Binding-site contacts:
Ligand atom C8 contacts residue ASN657 of chain 1.B at 4.3 Å.
Ligand atom C7 contacts residue ASN657 of chain 1.B at 3.1 Å.
Ligand atom C3 contacts residue ASN657 of chain 1.B at 3.8 Å.
Ligand atom C1 contacts residue ASN657 of chain 1.B at 1.4 Å.
Ligand atom C5 contacts residue ASN657 of chain 1.B at 3.7 Å.
Ligand atom C8 contacts residue HIS655 of chain 1.B at 3.6 Å.
Ligand atom O5 contacts residue ASN657 of chain 1.B at 2.4 Å (h-bond).
Ligand atom N2 contacts residue ASN657 of chain 1.B at 2.9 Å (h-bond).
Ligand atom O7 contacts residue ASN657 of chain 1.B at 3.0 Å (h-bond).
Ligand atom C4 contacts residue ASN657 of chain 1.B at 4.2 Å.
Ligand atom C8 contacts residue VAL656 of chain 1.B at 4.5 Å (hydrophobic).
Ligand atom C2 contacts residue ASN657 of chain 1.B at 2.5 Å.

Sequence of chain 1.B:
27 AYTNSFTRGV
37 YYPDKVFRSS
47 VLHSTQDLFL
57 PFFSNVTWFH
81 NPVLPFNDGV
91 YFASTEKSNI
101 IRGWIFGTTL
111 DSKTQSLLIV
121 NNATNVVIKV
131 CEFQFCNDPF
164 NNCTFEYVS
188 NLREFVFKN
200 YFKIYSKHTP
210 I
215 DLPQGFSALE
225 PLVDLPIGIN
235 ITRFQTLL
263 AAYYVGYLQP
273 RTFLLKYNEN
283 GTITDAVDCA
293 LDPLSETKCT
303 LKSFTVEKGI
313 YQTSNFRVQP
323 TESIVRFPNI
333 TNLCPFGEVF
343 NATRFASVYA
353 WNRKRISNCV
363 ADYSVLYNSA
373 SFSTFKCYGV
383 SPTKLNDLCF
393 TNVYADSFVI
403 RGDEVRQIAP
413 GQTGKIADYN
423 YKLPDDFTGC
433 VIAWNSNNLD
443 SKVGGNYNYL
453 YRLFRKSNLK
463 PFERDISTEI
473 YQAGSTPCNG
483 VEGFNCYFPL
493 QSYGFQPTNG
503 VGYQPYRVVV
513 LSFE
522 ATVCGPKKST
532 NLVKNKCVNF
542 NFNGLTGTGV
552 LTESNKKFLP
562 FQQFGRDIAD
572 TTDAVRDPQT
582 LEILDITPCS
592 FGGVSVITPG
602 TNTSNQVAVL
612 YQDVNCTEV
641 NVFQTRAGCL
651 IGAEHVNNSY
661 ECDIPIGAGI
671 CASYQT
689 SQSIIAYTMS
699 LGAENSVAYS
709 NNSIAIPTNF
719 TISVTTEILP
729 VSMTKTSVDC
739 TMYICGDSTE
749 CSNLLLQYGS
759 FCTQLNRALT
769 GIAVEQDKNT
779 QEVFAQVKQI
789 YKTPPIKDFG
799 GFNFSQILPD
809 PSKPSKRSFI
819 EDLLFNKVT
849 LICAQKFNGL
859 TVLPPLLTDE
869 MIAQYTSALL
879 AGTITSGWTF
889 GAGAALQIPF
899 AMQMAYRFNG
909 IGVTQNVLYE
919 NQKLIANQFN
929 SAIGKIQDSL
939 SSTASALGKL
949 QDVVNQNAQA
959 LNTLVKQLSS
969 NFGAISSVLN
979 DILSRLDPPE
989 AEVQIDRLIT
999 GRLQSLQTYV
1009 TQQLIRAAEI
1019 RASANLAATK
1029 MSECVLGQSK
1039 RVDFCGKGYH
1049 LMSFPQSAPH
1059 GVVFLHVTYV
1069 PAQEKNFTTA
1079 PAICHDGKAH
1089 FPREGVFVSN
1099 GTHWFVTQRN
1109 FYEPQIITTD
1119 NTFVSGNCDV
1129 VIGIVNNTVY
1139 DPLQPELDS

This small molecule binds to this protein.
Small molecule (SMILES): CC(=O)N[C@@H]1[C@@H](O)[C@H](O)[C@@H](CO)O[C@H]1O